This small molecule binds to this protein.
Small molecule (SMILES): CC(=O)N[C@@H]1[C@@H](O)[C@H](O)[C@@H](CO)O[C@H]1O

Binding-site contacts:
Ligand atom C7 contacts residue ASN25 of chain 1.A at 4.1 Å.
Ligand atom C8 contacts residue GLY21 of chain 1.A at 3.6 Å.
Ligand atom N2 contacts residue ASN25 of chain 1.A at 3.1 Å (h-bond).
Ligand atom C5 contacts residue ASN25 of chain 1.A at 3.7 Å.
Ligand atom C7 contacts residue GLY21 of chain 1.A at 3.2 Å.
Ligand atom C3 contacts residue ASN25 of chain 1.A at 3.9 Å.
Ligand atom N2 contacts residue GLY21 of chain 1.A at 3.7 Å.
Ligand atom C7 contacts residue PHE20 of chain 1.A at 4.2 Å (hydrophobic).
Ligand atom C4 contacts residue ASN25 of chain 1.A at 4.3 Å.
Ligand atom O7 contacts residue GLY21 of chain 1.A at 3.1 Å (h-bond).
Ligand atom O7 contacts residue LEU50 of chain 1.A at 4.3 Å.
Ligand atom C2 contacts residue ASN25 of chain 1.A at 2.6 Å.
Ligand atom O7 contacts residue PHE24 of chain 1.A at 4.3 Å.
Ligand atom O3 contacts residue VAL49 of chain 1.A at 4.4 Å.
Ligand atom O5 contacts residue ASN25 of chain 1.A at 2.4 Å (h-bond).
Ligand atom O7 contacts residue VAL49 of chain 1.A at 4.5 Å.
Ligand atom C1 contacts residue ASN25 of chain 1.A at 1.5 Å.
Ligand atom C2 contacts residue GLY21 of chain 1.A at 4.4 Å.
Ligand atom O7 contacts residue PHE20 of chain 1.A at 3.5 Å.

Sequence of chain 1.A:
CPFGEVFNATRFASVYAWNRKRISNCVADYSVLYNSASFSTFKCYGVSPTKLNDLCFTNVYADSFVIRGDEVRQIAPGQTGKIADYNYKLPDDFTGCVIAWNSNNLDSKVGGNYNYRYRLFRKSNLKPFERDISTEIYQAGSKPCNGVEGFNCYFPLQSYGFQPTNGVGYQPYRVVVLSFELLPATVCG